This small molecule binds to this protein.
Small molecule (SMILES): NCC[C@H](C(=O)Nc1ccc2[nH]nc(NC(=O)c3ccccc3)c2c1)c1cccc(Cl)c1

Sequence of chain 1.D:
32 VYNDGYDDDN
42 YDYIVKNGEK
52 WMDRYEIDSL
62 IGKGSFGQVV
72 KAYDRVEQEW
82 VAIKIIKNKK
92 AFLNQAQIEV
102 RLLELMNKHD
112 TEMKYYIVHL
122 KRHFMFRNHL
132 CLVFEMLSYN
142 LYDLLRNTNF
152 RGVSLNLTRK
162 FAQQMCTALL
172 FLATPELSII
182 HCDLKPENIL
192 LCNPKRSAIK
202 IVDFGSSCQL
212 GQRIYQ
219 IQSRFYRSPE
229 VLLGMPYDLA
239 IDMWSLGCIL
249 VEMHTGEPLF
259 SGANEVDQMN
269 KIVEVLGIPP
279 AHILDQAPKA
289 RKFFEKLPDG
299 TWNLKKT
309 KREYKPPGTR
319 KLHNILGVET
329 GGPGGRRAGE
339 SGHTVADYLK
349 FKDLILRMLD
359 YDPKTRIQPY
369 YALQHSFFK

Binding-site contacts:
Ligand atom CAI contacts residue LYS64 of chain 1.D at 3.5 Å.
Ligand atom CAE contacts residue TYR140 of chain 1.D at 3.5 Å (hydrophobic).
Ligand atom CAN contacts residue PHE135 of chain 1.D at 3.7 Å (hydrophobic).
Ligand atom CAH contacts residue VAL70 of chain 1.D at 3.7 Å (hydrophobic).
Ligand atom CBD contacts residue ALA83 of chain 1.D at 3.7 Å (hydrophobic).
Ligand atom CAW contacts residue ILE62 of chain 1.D at 3.5 Å (hydrophobic).
Ligand atom CAH contacts residue LYS64 of chain 1.D at 3.8 Å.
Ligand atom OAB contacts residue ILE62 of chain 1.D at 3.3 Å.
Ligand atom CAI contacts residue VAL70 of chain 1.D at 3.5 Å (hydrophobic).
Ligand atom CAR contacts residue ASN189 of chain 1.D at 3.5 Å.
Ligand atom CAI contacts residue GLY63 of chain 1.D at 3.7 Å.
Ligand atom NAA contacts residue ASP204 of chain 1.D at 3.3 Å (salt-bridge).
Ligand atom NAA contacts residue ASN189 of chain 1.D at 2.6 Å (h-bond).
Ligand atom CAY contacts residue VAL70 of chain 1.D at 3.6 Å (hydrophobic).
Ligand atom CAW contacts residue MET137 of chain 1.D at 3.8 Å (hydrophobic).
Ligand atom NAV contacts residue ALA83 of chain 1.D at 3.4 Å.
Ligand atom CAQ contacts residue ASN189 of chain 1.D at 3.5 Å.
Ligand atom CL1 contacts residue LYS85 of chain 1.D at 3.8 Å.
Ligand atom CAK contacts residue MET137 of chain 1.D at 3.4 Å (hydrophobic).
Ligand atom CBE contacts residue LEU191 of chain 1.D at 3.6 Å (hydrophobic).
Ligand atom NAS contacts residue ALA83 of chain 1.D at 3.5 Å.
Ligand atom CAI contacts residue GLY65 of chain 1.D at 3.4 Å.
Ligand atom CAO contacts residue VAL70 of chain 1.D at 3.8 Å (hydrophobic).
Ligand atom CAG contacts residue SER139 of chain 1.D at 3.6 Å.
Ligand atom CAQ contacts residue SO41 of chain 1.DA at 3.5 Å.
Ligand atom CAK contacts residue LEU138 of chain 1.D at 3.2 Å (hydrophobic).
Ligand atom NAV contacts residue LEU138 of chain 1.D at 3.7 Å.
Ligand atom CL1 contacts residue GLN69 of chain 1.D at 3.7 Å.
Ligand atom CAK contacts residue SER139 of chain 1.D at 3.4 Å.
Ligand atom CAP contacts residue LEU191 of chain 1.D at 3.7 Å (hydrophobic).
Ligand atom NAU contacts residue LEU138 of chain 1.D at 3.3 Å (h-bond).
Ligand atom NAS contacts residue GLU136 of chain 1.D at 3.5 Å (salt-bridge).
Ligand atom NAS contacts residue LEU138 of chain 1.D at 3.1 Å (h-bond).
Ligand atom CBC contacts residue LEU191 of chain 1.D at 3.8 Å (hydrophobic).
Ligand atom CAH contacts residue GLY63 of chain 1.D at 3.5 Å.
Ligand atom CAR contacts residue ASP204 of chain 1.D at 3.7 Å.
Ligand atom CL1 contacts residue GLY68 of chain 1.D at 3.4 Å.
Ligand atom NAU contacts residue MET137 of chain 1.D at 3.3 Å.
Ligand atom NAA contacts residue SO41 of chain 1.DA at 2.8 Å (h-bond).
Ligand atom NAV contacts residue GLU136 of chain 1.D at 2.9 Å (salt-bridge).